Sequence of chain 1.A:
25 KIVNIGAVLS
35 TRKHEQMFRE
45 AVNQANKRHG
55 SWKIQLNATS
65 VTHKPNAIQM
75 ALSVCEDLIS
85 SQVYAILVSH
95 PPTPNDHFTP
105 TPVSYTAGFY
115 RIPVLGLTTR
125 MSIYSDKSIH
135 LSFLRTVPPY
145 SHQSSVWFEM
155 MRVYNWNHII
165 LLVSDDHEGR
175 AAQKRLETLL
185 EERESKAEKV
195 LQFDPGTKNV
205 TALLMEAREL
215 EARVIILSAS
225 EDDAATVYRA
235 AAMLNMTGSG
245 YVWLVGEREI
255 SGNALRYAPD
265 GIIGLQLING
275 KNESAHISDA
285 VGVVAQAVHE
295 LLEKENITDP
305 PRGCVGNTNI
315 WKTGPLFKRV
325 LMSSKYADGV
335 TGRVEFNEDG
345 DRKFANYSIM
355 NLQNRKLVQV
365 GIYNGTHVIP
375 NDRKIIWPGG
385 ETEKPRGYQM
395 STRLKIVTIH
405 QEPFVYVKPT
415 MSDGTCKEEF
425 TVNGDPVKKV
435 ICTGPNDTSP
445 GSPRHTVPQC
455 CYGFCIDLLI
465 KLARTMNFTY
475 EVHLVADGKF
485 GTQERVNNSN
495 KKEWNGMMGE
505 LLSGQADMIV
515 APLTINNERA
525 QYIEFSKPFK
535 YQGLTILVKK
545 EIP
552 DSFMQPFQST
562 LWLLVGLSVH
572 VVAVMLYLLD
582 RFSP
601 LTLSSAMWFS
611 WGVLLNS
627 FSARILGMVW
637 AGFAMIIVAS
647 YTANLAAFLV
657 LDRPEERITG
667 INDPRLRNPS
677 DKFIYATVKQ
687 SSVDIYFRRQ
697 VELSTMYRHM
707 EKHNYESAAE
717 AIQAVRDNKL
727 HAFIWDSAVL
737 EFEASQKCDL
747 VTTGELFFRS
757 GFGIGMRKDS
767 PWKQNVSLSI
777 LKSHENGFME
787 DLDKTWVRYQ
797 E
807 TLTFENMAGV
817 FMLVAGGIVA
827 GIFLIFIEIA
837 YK

This protein binds this small molecule.
Small molecule (SMILES): CC(=O)N[C@@H]1[C@@H](O)[C@H](O)[C@@H](CO)O[C@H]1O

Binding-site contacts:
Ligand atom O7 contacts residue THR335 of chain 1.A at 4.1 Å.
Ligand atom C3 contacts residue ASN350 of chain 1.A at 3.8 Å.
Ligand atom C7 contacts residue ARG346 of chain 1.A at 4.2 Å.
Ligand atom C7 contacts residue PHE348 of chain 1.A at 3.1 Å (hydrophobic).
Ligand atom C7 contacts residue GLY336 of chain 1.A at 4.0 Å.
Ligand atom C8 contacts residue GLY336 of chain 1.A at 4.4 Å.
Ligand atom C7 contacts residue ARG337 of chain 1.A at 3.8 Å.
Ligand atom N2 contacts residue ASN350 of chain 1.A at 3.0 Å (h-bond).
Ligand atom C1 contacts residue ASN350 of chain 1.A at 1.4 Å.
Ligand atom C7 contacts residue ASN350 of chain 1.A at 3.8 Å.
Ligand atom O3 contacts residue ARG337 of chain 1.A at 4.4 Å.
Ligand atom C1 contacts residue ASN368 of chain 1.A at 3.8 Å.
Ligand atom C2 contacts residue ASN368 of chain 1.A at 4.4 Å.
Ligand atom O3 contacts residue GLY336 of chain 1.A at 4.5 Å.
Ligand atom O7 contacts residue GLY336 of chain 1.A at 3.3 Å.
Ligand atom O7 contacts residue ASN350 of chain 1.A at 3.8 Å.
Ligand atom C5 contacts residue ASN350 of chain 1.A at 3.7 Å.
Ligand atom C8 contacts residue PHE348 of chain 1.A at 3.3 Å (hydrophobic).
Ligand atom O7 contacts residue ARG346 of chain 1.A at 3.2 Å (salt-bridge).
Ligand atom C4 contacts residue ASN350 of chain 1.A at 4.2 Å.
Ligand atom N2 contacts residue ASN368 of chain 1.A at 3.9 Å.
Ligand atom O7 contacts residue ARG337 of chain 1.A at 3.7 Å.
Ligand atom O7 contacts residue PHE348 of chain 1.A at 3.2 Å (h-bond).
Ligand atom N2 contacts residue PHE348 of chain 1.A at 3.7 Å.
Ligand atom C2 contacts residue ASN350 of chain 1.A at 2.5 Å.
Ligand atom O5 contacts residue ASN350 of chain 1.A at 2.4 Å (h-bond).
Ligand atom C8 contacts residue ARG337 of chain 1.A at 3.5 Å.